Binding-site contacts:
Ligand atom N2 contacts residue GLY560 of chain 1.C at 3.1 Å.
Ligand atom C2 contacts residue CH11 of chain 1.F at 3.5 Å.
Ligand atom O2' contacts residue ASN827 of chain 1.C at 3.4 Å (h-bond).
Ligand atom N2 contacts residue CH11 of chain 1.F at 3.1 Å.
Ligand atom N2 contacts residue ALA562 of chain 1.C at 2.8 Å.
Ligand atom O5' contacts residue HIS798 of chain 1.C at 3.5 Å.
Ligand atom O6 contacts residue C6 of chain 1.B at 3.3 Å (h-bond).
Ligand atom N9 contacts residue GLY560 of chain 1.C at 3.2 Å (h-bond).
Ligand atom O2' contacts residue ASP819 of chain 1.C at 3.5 Å (salt-bridge).
Ligand atom N1 contacts residue C6 of chain 1.B at 3.5 Å (h-bond).
Ligand atom N1 contacts residue C8 of chain 1.B at 3.1 Å (h-bond).
Ligand atom O4' contacts residue GLY560 of chain 1.C at 3.2 Å (h-bond).
Ligand atom OP1 contacts residue LYS803 of chain 1.C at 3.3 Å (salt-bridge).
Ligand atom O2' contacts residue ALA562 of chain 1.C at 2.6 Å (h-bond).
Ligand atom C2' contacts residue ALA562 of chain 1.C at 3.5 Å (hydrophobic).
Ligand atom C6 contacts residue C9 of chain 1.B at 3.2 Å.
Ligand atom OP1 contacts residue HIS798 of chain 1.C at 3.5 Å.
Ligand atom C1' contacts residue GLY560 of chain 1.C at 2.8 Å.
Ligand atom O3' contacts residue CH11 of chain 1.F at 3.3 Å (h-bond).
Ligand atom O2' contacts residue LYS566 of chain 1.C at 2.8 Å.
Ligand atom O3' contacts residue ASN827 of chain 1.C at 3.1 Å (h-bond).
Ligand atom C1' contacts residue SER561 of chain 1.C at 3.4 Å.
Ligand atom O6 contacts residue C8 of chain 1.B at 3.2 Å (h-bond).
Ligand atom O6 contacts residue C7 of chain 1.B at 2.9 Å (h-bond).
Ligand atom O6 contacts residue C9 of chain 1.B at 2.9 Å (h-bond).
Ligand atom C2 contacts residue C9 of chain 1.B at 3.4 Å.
Ligand atom O5' contacts residue LYS783 of chain 1.C at 3.5 Å.
Ligand atom N2 contacts residue C9 of chain 1.B at 3.0 Å (h-bond).
Ligand atom OP1 contacts residue ARG459 of chain 1.C at 3.5 Å (salt-bridge).
Ligand atom O3' contacts residue LYS566 of chain 1.C at 3.4 Å (salt-bridge).
Ligand atom N2 contacts residue SER561 of chain 1.C at 3.3 Å (h-bond).
Ligand atom N1 contacts residue CH11 of chain 1.F at 3.5 Å (h-bond).
Ligand atom N2 contacts residue C8 of chain 1.B at 2.7 Å (h-bond).
Ligand atom C2 contacts residue C8 of chain 1.B at 3.3 Å.
Ligand atom C6 contacts residue C7 of chain 1.B at 3.5 Å.
Ligand atom N1 contacts residue C9 of chain 1.B at 2.8 Å (h-bond).
Ligand atom O4' contacts residue SER561 of chain 1.C at 2.7 Å (h-bond).
Ligand atom OP1 contacts residue LYS783 of chain 1.C at 3.4 Å.
Ligand atom C2' contacts residue SER561 of chain 1.C at 3.3 Å.
Ligand atom O2' contacts residue SER561 of chain 1.C at 2.8 Å.

A small-molecule ligand and the protein it binds are described below.
Small molecule (SMILES): Nc1nc(=O)c2ncn([C@@H]3O[C@H](CO[P](=O)(O)O[C@H]4[C@@H](O)[C@H](n5cnc6c(=O)nc(N)[nH]c65)O[C@@H]4CO[P](=O)(O)O[C@H]4[C@@H](O)[C@H](n5cnc6c(=O)nc(N)[nH]c65)O[C@@H]4CO[P](=O)(O)O[C@H]4[C@@H](O)[C@H](n5cnc6c(=O)nc(N)[nH]c65)O[C@@H]4CO[P](=O)(O)O[C@H]4[C@@H](O)[C@H](n5cnc6c(=O)nc(N)[nH]c65)O[C@@H]4COP(=O)(O)O)[C@@H](O)[C@H]3O)c2[nH]1

Sequence of chain 1.C:
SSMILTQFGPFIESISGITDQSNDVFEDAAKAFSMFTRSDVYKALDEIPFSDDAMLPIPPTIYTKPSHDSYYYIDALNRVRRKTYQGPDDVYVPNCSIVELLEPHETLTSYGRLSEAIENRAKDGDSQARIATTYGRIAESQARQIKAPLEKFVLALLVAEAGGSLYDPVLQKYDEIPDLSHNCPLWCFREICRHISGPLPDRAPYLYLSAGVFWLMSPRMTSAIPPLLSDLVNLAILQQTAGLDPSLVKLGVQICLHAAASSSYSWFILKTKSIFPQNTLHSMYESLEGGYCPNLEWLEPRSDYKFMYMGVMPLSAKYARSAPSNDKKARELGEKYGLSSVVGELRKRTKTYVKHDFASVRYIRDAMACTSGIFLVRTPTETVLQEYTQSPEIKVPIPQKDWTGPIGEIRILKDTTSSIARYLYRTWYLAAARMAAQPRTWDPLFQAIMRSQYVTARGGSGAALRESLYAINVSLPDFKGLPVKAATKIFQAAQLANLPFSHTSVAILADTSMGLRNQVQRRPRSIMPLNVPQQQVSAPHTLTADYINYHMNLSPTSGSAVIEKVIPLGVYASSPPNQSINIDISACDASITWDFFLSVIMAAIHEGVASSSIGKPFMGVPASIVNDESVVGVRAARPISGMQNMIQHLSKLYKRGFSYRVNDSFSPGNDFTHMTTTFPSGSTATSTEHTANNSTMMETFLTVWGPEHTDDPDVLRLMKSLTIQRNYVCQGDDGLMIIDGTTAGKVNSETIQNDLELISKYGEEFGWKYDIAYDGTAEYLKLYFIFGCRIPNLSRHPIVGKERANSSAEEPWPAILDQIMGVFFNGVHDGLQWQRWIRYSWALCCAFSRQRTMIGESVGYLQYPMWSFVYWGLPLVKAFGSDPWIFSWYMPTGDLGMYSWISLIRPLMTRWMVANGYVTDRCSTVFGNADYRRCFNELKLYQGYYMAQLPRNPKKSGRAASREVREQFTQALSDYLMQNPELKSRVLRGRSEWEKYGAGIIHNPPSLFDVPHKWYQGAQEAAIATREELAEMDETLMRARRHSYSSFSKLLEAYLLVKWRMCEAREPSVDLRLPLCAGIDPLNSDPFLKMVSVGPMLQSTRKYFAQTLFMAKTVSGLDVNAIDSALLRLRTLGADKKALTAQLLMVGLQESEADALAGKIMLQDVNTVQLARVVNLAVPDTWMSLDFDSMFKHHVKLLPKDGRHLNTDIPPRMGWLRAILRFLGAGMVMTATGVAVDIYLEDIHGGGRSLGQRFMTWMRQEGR